Sequence of chain 2.A:
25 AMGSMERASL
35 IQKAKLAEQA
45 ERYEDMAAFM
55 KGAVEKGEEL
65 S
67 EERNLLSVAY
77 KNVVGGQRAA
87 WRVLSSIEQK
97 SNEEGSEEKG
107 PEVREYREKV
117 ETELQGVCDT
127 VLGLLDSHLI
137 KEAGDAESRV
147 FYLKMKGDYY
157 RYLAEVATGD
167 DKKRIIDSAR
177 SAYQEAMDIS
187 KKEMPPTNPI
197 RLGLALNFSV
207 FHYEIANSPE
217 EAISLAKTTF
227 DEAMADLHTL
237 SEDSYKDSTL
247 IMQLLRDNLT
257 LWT

This protein binds this small molecule.
Small molecule (SMILES): C.CC.CC.CC.CCCCNN.CCCN(N)C=O.CC[NH3+].O.O=COO.O=C[C@@H]1[C@H]2O[P](=O)(O)OO[P](=O)(O)O[C@H]2[C@@H](C=O)NN1[C@H]1COO1.O[C@@H]1CO1.[H]/N=C\[C@H](O)C[C@H]1N[N@H+]2C=NC[C@@]12C

Binding-site contacts:
Ligand atom O3P contacts residue ARG157 of chain 2.A at 2.6 Å (salt-bridge).
Ligand atom CB contacts residue ASN203 of chain 2.A at 3.4 Å.
Ligand atom N contacts residue ASN203 of chain 2.A at 2.9 Å (h-bond).
Ligand atom P contacts residue ARG157 of chain 2.A at 3.5 Å.
Ligand atom CB contacts residue ASN203 of chain 2.A at 3.4 Å.
Ligand atom P contacts residue ARG84 of chain 2.A at 3.6 Å.
Ligand atom NE2 contacts residue TYR209 of chain 2.A at 3.3 Å.
Ligand atom CE1 contacts residue TRP258 of chain 2.A at 3.4 Å (hydrophobic).
Ligand atom C contacts residue ASN203 of chain 2.A at 3.6 Å.
Ligand atom CD2 contacts residue GLU210 of chain 2.A at 2.8 Å.
Ligand atom CA contacts residue LEU202 of chain 2.A at 3.5 Å (hydrophobic).
Ligand atom N contacts residue ASN254 of chain 2.A at 3.1 Å (h-bond).
Ligand atom CD contacts residue LYS150 of chain 2.A at 3.4 Å.
Ligand atom O contacts residue VAL206 of chain 2.A at 3.5 Å.
Ligand atom O contacts residue ASN254 of chain 2.A at 3.1 Å (h-bond).
Ligand atom N contacts residue LEU202 of chain 2.A at 3.4 Å.
Ligand atom OE2 contacts residue LYS150 of chain 2.A at 3.5 Å.
Ligand atom O1P contacts residue ARG84 of chain 2.A at 2.9 Å (salt-bridge).
Ligand atom O2P contacts residue ARG157 of chain 2.A at 2.7 Å (salt-bridge).
Ligand atom C contacts residue ASN254 of chain 2.A at 3.5 Å.
Ligand atom CB contacts residue ASN203 of chain 2.A at 3.6 Å.
Ligand atom OD2 contacts residue GLY199 of chain 2.A at 3.3 Å.
Ligand atom CD2 contacts residue TRP258 of chain 2.A at 3.5 Å (hydrophobic).
Ligand atom N contacts residue ASN203 of chain 2.A at 2.9 Å (h-bond).
Ligand atom CG contacts residue GLY199 of chain 2.A at 3.5 Å.
Ligand atom O2P contacts residue ARG84 of chain 2.A at 2.9 Å (salt-bridge).
Ligand atom OE1 contacts residue LYS150 of chain 2.A at 2.7 Å (salt-bridge).
Ligand atom O contacts residue ASN254 of chain 2.A at 2.8 Å (h-bond).
Ligand atom CA contacts residue ASN254 of chain 2.A at 3.6 Å.
Ligand atom CB contacts residue GLU210 of chain 2.A at 3.4 Å.
Ligand atom CA contacts residue ASN203 of chain 2.A at 3.4 Å.
Ligand atom CA contacts residue ASN254 of chain 2.A at 3.5 Å.
Ligand atom O contacts residue VAL206 of chain 2.A at 3.5 Å.
Ligand atom O3P contacts residue TYR158 of chain 2.A at 2.6 Å (h-bond).
Ligand atom N contacts residue LEU202 of chain 2.A at 3.6 Å.
Ligand atom N contacts residue ASN254 of chain 2.A at 2.7 Å (h-bond).
Ligand atom NE2 contacts residue GLU210 of chain 2.A at 3.4 Å (salt-bridge).
Ligand atom NE2 contacts residue TRP258 of chain 2.A at 3.1 Å (h-bond).
Ligand atom CG2 contacts residue ASN254 of chain 2.A at 3.3 Å.
Ligand atom CG contacts residue GLU210 of chain 2.A at 3.2 Å.